Sequence of chain 2.A:
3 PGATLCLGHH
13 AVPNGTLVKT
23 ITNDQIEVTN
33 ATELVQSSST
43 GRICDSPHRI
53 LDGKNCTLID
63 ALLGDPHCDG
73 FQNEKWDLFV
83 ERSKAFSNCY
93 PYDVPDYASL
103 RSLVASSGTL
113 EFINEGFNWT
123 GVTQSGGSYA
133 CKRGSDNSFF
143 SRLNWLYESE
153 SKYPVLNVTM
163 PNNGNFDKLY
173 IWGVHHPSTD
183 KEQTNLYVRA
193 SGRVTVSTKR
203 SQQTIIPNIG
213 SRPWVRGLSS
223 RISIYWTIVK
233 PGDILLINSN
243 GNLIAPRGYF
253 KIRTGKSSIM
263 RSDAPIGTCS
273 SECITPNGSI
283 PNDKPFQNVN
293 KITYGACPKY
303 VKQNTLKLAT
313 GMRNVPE

This protein binds this small molecule.
Small molecule (SMILES): CC(=O)N[C@H]1[C@H](O[C@H]2[C@H](O)[C@@H](NC(C)=O)CO[C@@H]2CO)O[C@H](CO)[C@@H](O[C@@H]2O[C@H](CO[C@H]3O[C@H](CO)[C@@H](O)[C@H](O)[C@@H]3O)[C@@H](O)[C@H](O[C@H]3O[C@H](CO)[C@@H](O)[C@H](O)[C@@H]3O)[C@@H]2O)[C@@H]1O

Binding-site contacts:
Ligand atom N2 contacts residue ASN159 of chain 1.A at 2.9 Å (h-bond).
Ligand atom C1 contacts residue SER213 of chain 2.A at 4.1 Å.
Ligand atom O4 contacts residue TRP216 of chain 2.A at 3.7 Å.
Ligand atom O3 contacts residue TRP216 of chain 2.A at 3.8 Å.
Ligand atom C4 contacts residue TRP216 of chain 2.A at 4.0 Å (hydrophobic).
Ligand atom C4 contacts residue TRP216 of chain 2.A at 4.3 Å (hydrophobic).
Ligand atom C8 contacts residue SER213 of chain 2.A at 3.5 Å.
Ligand atom C5 contacts residue TRP216 of chain 2.A at 3.9 Å (hydrophobic).
Ligand atom C5 contacts residue ASN159 of chain 1.A at 3.6 Å.
Ligand atom C4 contacts residue ASN159 of chain 1.A at 4.2 Å.
Ligand atom O7 contacts residue ASN159 of chain 1.A at 3.9 Å.
Ligand atom C3 contacts residue ASN159 of chain 1.A at 3.8 Å.
Ligand atom N2 contacts residue TRP216 of chain 2.A at 4.5 Å.
Ligand atom C8 contacts residue THR161 of chain 1.A at 4.1 Å.
Ligand atom C7 contacts residue ASN159 of chain 1.A at 3.6 Å.
Ligand atom C7 contacts residue TRP216 of chain 2.A at 3.9 Å (hydrophobic).
Ligand atom C3 contacts residue TRP216 of chain 2.A at 4.4 Å (hydrophobic).
Ligand atom C6 contacts residue THR161 of chain 1.A at 4.1 Å.
Ligand atom C7 contacts residue PRO215 of chain 2.A at 4.3 Å (hydrophobic).
Ligand atom O7 contacts residue ARG214 of chain 2.A at 4.0 Å.
Ligand atom C2 contacts residue ASN159 of chain 1.A at 2.5 Å.
Ligand atom C1 contacts residue TRP216 of chain 2.A at 4.0 Å (hydrophobic).
Ligand atom N2 contacts residue SER213 of chain 2.A at 2.9 Å (h-bond).
Ligand atom C8 contacts residue ILE236 of chain 1.A at 4.0 Å (hydrophobic).
Ligand atom C1 contacts residue ASN159 of chain 1.A at 1.4 Å.
Ligand atom C6 contacts residue TRP216 of chain 2.A at 4.1 Å (hydrophobic).
Ligand atom O5 contacts residue ASN159 of chain 1.A at 2.3 Å (h-bond).
Ligand atom C3 contacts residue SER213 of chain 2.A at 4.1 Å.
Ligand atom O7 contacts residue LEU238 of chain 1.A at 4.4 Å.
Ligand atom O7 contacts residue TRP216 of chain 2.A at 2.8 Å (h-bond).
Ligand atom C2 contacts residue SER213 of chain 2.A at 3.8 Å.
Ligand atom O6 contacts residue THR161 of chain 1.A at 4.3 Å.
Ligand atom C2 contacts residue TRP216 of chain 2.A at 4.1 Å (hydrophobic).
Ligand atom O7 contacts residue PRO215 of chain 2.A at 3.4 Å.
Ligand atom C7 contacts residue SER213 of chain 2.A at 3.7 Å.
Ligand atom C5 contacts residue LEU238 of chain 1.A at 4.2 Å (hydrophobic).

Sequence of chain 1.A:
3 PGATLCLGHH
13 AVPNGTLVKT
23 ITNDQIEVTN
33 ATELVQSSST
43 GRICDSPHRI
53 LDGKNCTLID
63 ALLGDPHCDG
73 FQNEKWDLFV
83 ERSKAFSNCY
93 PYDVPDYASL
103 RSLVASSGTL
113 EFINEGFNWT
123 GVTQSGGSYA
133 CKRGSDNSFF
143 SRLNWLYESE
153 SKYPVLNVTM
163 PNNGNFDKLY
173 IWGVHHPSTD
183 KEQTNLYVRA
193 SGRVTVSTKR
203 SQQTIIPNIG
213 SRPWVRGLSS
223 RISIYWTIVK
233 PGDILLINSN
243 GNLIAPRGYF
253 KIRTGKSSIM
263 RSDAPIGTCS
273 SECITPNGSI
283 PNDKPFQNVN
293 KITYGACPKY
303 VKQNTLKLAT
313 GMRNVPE